Sequence of chain 1.A:
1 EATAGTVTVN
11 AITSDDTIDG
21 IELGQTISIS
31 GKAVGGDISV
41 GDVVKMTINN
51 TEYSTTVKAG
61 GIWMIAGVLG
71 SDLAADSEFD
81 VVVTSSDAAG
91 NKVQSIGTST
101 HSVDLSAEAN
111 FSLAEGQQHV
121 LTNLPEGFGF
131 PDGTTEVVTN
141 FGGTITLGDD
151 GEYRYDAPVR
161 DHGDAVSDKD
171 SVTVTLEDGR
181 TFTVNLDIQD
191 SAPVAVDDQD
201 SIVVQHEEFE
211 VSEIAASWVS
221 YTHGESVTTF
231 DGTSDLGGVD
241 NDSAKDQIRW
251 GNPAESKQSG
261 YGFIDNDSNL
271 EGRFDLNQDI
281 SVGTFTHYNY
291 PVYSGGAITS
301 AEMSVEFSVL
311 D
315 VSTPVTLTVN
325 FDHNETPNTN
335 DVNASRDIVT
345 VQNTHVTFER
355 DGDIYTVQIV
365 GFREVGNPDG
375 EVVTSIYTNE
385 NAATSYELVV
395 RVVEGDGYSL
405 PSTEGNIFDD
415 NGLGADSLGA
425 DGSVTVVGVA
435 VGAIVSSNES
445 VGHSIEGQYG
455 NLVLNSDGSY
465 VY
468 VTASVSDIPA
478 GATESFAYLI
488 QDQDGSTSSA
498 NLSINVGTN

The protein below binds the small molecule below.
Small molecule (SMILES): CC(=O)N[C@@H](Cc1ccc(O)cc1)C(=O)N[C@H](C(=O)N[C@@H](CO)C(=O)O)[C@@H](C)O

Binding-site contacts:
Ligand atom OXT contacts residue GLU329 of chain 1.A at 3.3 Å.
Ligand atom C contacts residue GLU384 of chain 1.A at 3.6 Å.
Ligand atom CA contacts residue THR330 of chain 1.A at 3.1 Å.
Ligand atom O contacts residue SER294 of chain 1.A at 3.1 Å (h-bond).
Ligand atom O contacts residue SER294 of chain 1.A at 2.8 Å (h-bond).
Ligand atom O contacts residue ASN332 of chain 1.A at 3.4 Å (h-bond).
Ligand atom CA contacts residue SER294 of chain 1.A at 3.5 Å.
Ligand atom O contacts residue GLU384 of chain 1.A at 3.3 Å (salt-bridge).
Ligand atom OXT contacts residue CA1 of chain 1.K at 2.3 Å.
Ligand atom C contacts residue ASN332 of chain 1.A at 3.2 Å.
Ligand atom N contacts residue SER294 of chain 1.A at 3.4 Å (h-bond).
Ligand atom O contacts residue ASN332 of chain 1.A at 2.8 Å (h-bond).
Ligand atom N contacts residue SER294 of chain 1.A at 3.5 Å (h-bond).
Ligand atom O contacts residue TYR290 of chain 1.A at 3.4 Å (h-bond).
Ligand atom C contacts residue VAL292 of chain 1.A at 3.5 Å (hydrophobic).
Ligand atom C contacts residue SER294 of chain 1.A at 3.1 Å.
Ligand atom O contacts residue CA1 of chain 1.J at 2.5 Å.
Ligand atom C contacts residue SER294 of chain 1.A at 3.4 Å.
Ligand atom OXT contacts residue ASN332 of chain 1.A at 3.3 Å (h-bond).
Ligand atom OXT contacts residue CA1 of chain 1.J at 2.4 Å.
Ligand atom CA contacts residue ASN332 of chain 1.A at 3.5 Å.
Ligand atom OXT contacts residue GLU384 of chain 1.A at 2.8 Å (salt-bridge).
Ligand atom C contacts residue CA1 of chain 1.J at 2.9 Å.
Ligand atom O contacts residue VAL292 of chain 1.A at 3.0 Å (h-bond).
Ligand atom OG1 contacts residue ASN332 of chain 1.A at 3.1 Å (h-bond).
Ligand atom CA contacts residue VAL292 of chain 1.A at 3.2 Å (hydrophobic).
Ligand atom N contacts residue VAL292 of chain 1.A at 2.8 Å (h-bond).
Ligand atom O contacts residue PRO291 of chain 1.A at 3.5 Å.
Ligand atom O contacts residue GLU329 of chain 1.A at 3.3 Å (salt-bridge).
Ligand atom N contacts residue ASN332 of chain 1.A at 3.5 Å (h-bond).
Ligand atom OG contacts residue SER294 of chain 1.A at 2.7 Å (h-bond).
Ligand atom CB contacts residue THR330 of chain 1.A at 3.4 Å.
Ligand atom C contacts residue THR330 of chain 1.A at 3.5 Å.
Ligand atom OXT contacts residue ASP341 of chain 1.A at 3.1 Å (salt-bridge).
Ligand atom OG contacts residue PRO331 of chain 1.A at 3.5 Å.
Ligand atom O contacts residue TYR293 of chain 1.A at 3.2 Å.
Ligand atom C contacts residue CA1 of chain 1.K at 3.4 Å.
Ligand atom C contacts residue GLU329 of chain 1.A at 3.5 Å.
Ligand atom OXT contacts residue THR330 of chain 1.A at 3.0 Å (h-bond).
Ligand atom CE2 contacts residue TYR293 of chain 1.A at 3.3 Å (hydrophobic).